Sequence of chain 1.A:
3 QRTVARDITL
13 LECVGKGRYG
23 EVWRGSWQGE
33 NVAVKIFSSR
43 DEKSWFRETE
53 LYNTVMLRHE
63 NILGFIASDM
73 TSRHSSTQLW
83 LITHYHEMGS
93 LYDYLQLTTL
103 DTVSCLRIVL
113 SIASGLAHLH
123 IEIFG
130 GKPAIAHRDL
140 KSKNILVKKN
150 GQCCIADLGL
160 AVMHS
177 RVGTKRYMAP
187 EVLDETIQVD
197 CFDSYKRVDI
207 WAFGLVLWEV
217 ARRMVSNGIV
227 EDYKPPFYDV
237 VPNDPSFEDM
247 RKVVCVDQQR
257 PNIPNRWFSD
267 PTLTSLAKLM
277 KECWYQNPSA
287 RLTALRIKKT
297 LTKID

Binding-site contacts:
Ligand atom C23 contacts residue HIS88 of chain 1.A at 3.6 Å.
Ligand atom C32 contacts residue ASP156 of chain 1.A at 3.7 Å.
Ligand atom C23 contacts residue TYR87 of chain 1.A at 3.1 Å (hydrophobic).
Ligand atom C01 contacts residue ALA35 of chain 1.A at 3.6 Å (hydrophobic).
Ligand atom C01 contacts residue LEU83 of chain 1.A at 3.4 Å (hydrophobic).
Ligand atom C09 contacts residue TYR87 of chain 1.A at 3.6 Å (hydrophobic).
Ligand atom C12 contacts residue GLY91 of chain 1.A at 3.6 Å.
Ligand atom N08 contacts residue HIS88 of chain 1.A at 2.9 Å (h-bond).
Ligand atom C06 contacts residue LEU145 of chain 1.A at 3.4 Å (hydrophobic).
Ligand atom O28 contacts residue ALA155 of chain 1.A at 3.9 Å.
Ligand atom C01 contacts residue LYS37 of chain 1.A at 3.5 Å.
Ligand atom C04 contacts residue VAL24 of chain 1.A at 3.8 Å (hydrophobic).
Ligand atom C14 contacts residue VAL16 of chain 1.A at 3.8 Å (hydrophobic).
Ligand atom C11 contacts residue VAL16 of chain 1.A at 3.7 Å (hydrophobic).
Ligand atom C25 contacts residue VAL24 of chain 1.A at 3.7 Å (hydrophobic).
Ligand atom C13 contacts residue GLY91 of chain 1.A at 3.7 Å.
Ligand atom C07 contacts residue ALA35 of chain 1.A at 3.6 Å (hydrophobic).
Ligand atom C10 contacts residue LEU145 of chain 1.A at 3.6 Å (hydrophobic).
Ligand atom O02 contacts residue LYS37 of chain 1.A at 3.6 Å.
Ligand atom O31 contacts residue LYS37 of chain 1.A at 3.6 Å.
Ligand atom N08 contacts residue TYR87 of chain 1.A at 3.6 Å.
Ligand atom C29 contacts residue ASN143 of chain 1.A at 3.8 Å.
Ligand atom C22 contacts residue VAL16 of chain 1.A at 3.7 Å (hydrophobic).
Ligand atom C09 contacts residue HIS88 of chain 1.A at 3.1 Å.
Ligand atom C07 contacts residue LEU145 of chain 1.A at 3.5 Å (hydrophobic).
Ligand atom C04 contacts residue THR85 of chain 1.A at 3.8 Å.
Ligand atom C09 contacts residue LEU145 of chain 1.A at 3.6 Å (hydrophobic).
Ligand atom C22 contacts residue TYR87 of chain 1.A at 3.1 Å (hydrophobic).
Ligand atom N08 contacts residue LEU145 of chain 1.A at 3.6 Å.
Ligand atom C24 contacts residue LEU145 of chain 1.A at 3.5 Å (hydrophobic).
Ligand atom C13 contacts residue VAL16 of chain 1.A at 3.9 Å (hydrophobic).
Ligand atom C07 contacts residue HIS86 of chain 1.A at 3.8 Å.
Ligand atom C16 contacts residue VAL16 of chain 1.A at 3.8 Å (hydrophobic).
Ligand atom C04 contacts residue ALA35 of chain 1.A at 3.7 Å (hydrophobic).
Ligand atom C29 contacts residue ALA155 of chain 1.A at 3.9 Å (hydrophobic).
Ligand atom N08 contacts residue HIS86 of chain 1.A at 3.9 Å.
Ligand atom C23 contacts residue VAL16 of chain 1.A at 3.9 Å (hydrophobic).
Ligand atom C21 contacts residue GLU89 of chain 1.A at 3.8 Å.
Ligand atom C29 contacts residue LYS142 of chain 1.A at 3.4 Å.
Ligand atom C01 contacts residue THR85 of chain 1.A at 3.4 Å.

A small-molecule ligand and the protein it binds are described below.
Small molecule (SMILES): COc1cc(-c2cncc(-c3ccc(C4CCN(C)CC4)cc3)c2C)cc(OC)c1OC